Sequence of chain 1.C:
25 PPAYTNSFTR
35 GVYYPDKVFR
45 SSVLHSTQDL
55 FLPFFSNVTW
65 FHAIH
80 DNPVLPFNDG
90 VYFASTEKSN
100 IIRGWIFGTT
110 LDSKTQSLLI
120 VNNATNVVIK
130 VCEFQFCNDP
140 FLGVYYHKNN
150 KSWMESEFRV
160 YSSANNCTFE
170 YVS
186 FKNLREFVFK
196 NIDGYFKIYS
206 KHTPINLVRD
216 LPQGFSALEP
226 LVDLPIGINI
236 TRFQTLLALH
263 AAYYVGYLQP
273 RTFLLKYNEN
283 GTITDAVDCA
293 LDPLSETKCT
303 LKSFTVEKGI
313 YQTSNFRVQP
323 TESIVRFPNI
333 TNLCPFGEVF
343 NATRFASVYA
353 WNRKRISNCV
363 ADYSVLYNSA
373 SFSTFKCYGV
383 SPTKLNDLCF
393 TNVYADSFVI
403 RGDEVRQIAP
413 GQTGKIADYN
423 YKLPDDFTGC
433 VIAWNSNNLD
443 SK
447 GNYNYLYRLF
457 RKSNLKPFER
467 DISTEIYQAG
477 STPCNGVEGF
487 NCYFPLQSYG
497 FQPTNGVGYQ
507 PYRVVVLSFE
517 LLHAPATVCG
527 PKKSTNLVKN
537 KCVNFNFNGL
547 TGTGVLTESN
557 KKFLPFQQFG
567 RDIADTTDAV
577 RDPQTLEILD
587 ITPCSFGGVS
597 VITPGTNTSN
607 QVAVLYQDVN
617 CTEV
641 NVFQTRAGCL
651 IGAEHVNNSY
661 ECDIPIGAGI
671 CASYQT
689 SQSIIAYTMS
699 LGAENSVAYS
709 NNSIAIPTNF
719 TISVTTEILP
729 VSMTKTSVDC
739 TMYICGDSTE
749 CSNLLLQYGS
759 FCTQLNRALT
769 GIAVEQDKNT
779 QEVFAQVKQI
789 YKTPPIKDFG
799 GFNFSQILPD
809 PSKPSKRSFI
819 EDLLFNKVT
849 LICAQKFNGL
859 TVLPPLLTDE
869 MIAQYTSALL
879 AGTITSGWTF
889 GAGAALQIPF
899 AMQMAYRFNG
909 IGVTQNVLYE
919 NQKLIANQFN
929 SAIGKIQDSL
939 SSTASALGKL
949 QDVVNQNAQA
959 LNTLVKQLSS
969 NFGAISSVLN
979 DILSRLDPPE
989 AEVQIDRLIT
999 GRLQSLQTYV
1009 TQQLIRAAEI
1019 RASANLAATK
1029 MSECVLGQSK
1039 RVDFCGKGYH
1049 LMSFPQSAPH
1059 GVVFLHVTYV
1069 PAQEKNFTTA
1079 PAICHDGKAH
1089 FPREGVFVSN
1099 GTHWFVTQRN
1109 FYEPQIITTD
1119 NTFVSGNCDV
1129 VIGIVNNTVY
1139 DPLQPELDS

The protein below binds the small molecule below.
Small molecule (SMILES): CC(=O)N[C@@H]1[C@@H](O)[C@H](O)[C@@H](CO)O[C@H]1O

Sequence of chain 1.A:
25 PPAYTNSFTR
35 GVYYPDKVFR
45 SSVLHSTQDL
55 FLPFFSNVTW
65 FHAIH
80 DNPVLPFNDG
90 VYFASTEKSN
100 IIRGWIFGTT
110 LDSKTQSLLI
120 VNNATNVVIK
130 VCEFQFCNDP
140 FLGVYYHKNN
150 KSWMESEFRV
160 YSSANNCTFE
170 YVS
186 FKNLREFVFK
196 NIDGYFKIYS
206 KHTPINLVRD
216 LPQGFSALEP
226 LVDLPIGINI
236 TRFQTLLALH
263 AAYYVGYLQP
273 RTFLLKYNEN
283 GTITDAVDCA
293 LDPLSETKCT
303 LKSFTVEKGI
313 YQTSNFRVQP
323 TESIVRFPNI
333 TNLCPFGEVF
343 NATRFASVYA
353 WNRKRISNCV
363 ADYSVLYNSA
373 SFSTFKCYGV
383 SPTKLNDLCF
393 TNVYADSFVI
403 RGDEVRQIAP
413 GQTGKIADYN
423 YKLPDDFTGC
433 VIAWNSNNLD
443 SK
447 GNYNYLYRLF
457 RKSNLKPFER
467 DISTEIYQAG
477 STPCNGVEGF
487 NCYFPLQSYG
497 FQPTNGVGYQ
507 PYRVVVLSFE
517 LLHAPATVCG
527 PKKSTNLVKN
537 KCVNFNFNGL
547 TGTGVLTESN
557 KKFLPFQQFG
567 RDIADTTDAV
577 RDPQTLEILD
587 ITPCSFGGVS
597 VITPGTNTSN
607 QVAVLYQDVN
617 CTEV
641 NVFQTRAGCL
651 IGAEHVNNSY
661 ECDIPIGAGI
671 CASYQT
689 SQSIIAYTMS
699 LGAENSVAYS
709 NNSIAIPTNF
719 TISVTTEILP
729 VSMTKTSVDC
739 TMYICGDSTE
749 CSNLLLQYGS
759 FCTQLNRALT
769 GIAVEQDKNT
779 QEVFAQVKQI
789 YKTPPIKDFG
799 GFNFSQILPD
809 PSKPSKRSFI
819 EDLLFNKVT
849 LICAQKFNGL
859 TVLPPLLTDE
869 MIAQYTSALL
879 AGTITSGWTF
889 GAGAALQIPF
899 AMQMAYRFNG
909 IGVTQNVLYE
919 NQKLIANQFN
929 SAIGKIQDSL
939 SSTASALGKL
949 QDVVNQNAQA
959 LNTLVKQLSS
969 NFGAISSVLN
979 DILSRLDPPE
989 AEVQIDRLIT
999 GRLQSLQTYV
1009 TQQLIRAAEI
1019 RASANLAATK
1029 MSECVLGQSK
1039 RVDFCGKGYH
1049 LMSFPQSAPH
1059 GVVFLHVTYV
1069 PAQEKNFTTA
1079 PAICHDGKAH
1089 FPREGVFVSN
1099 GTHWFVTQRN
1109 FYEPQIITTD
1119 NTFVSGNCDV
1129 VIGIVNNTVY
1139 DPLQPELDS

Binding-site contacts:
Ligand atom N2 contacts residue ASN1074 of chain 1.A at 2.9 Å (h-bond).
Ligand atom O4 contacts residue ALA706 of chain 1.A at 4.4 Å.
Ligand atom O5 contacts residue ASN1074 of chain 1.A at 2.4 Å (h-bond).
Ligand atom C1 contacts residue GLN895 of chain 1.C at 4.5 Å.
Ligand atom O6 contacts residue ALA706 of chain 1.A at 3.9 Å.
Ligand atom C8 contacts residue GLU1072 of chain 1.A at 3.6 Å.
Ligand atom C3 contacts residue ASN1074 of chain 1.A at 3.8 Å.
Ligand atom C8 contacts residue LYS1073 of chain 1.A at 4.4 Å.
Ligand atom C2 contacts residue ASN1074 of chain 1.A at 2.5 Å.
Ligand atom C8 contacts residue ASN1074 of chain 1.A at 4.4 Å.
Ligand atom C1 contacts residue ASN1074 of chain 1.A at 1.4 Å.
Ligand atom C5 contacts residue ALA706 of chain 1.A at 3.9 Å (hydrophobic).
Ligand atom C7 contacts residue ASN1074 of chain 1.A at 3.8 Å.
Ligand atom C6 contacts residue ALA706 of chain 1.A at 3.7 Å (hydrophobic).
Ligand atom O7 contacts residue ASN1074 of chain 1.A at 4.3 Å.
Ligand atom C5 contacts residue ASN1074 of chain 1.A at 3.6 Å.
Ligand atom C4 contacts residue ASN1074 of chain 1.A at 4.3 Å.